Sequence of chain 2.A:
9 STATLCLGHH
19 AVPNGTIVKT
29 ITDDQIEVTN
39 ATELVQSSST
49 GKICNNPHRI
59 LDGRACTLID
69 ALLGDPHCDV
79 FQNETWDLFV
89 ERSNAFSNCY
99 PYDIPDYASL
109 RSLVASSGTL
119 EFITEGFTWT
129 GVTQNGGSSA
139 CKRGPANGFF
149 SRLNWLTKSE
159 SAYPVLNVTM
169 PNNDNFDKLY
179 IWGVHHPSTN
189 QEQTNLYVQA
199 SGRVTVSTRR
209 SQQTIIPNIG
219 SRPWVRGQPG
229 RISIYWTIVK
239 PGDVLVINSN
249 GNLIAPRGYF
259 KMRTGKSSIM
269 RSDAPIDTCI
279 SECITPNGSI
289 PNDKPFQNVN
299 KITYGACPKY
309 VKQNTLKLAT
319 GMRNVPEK

Binding-site contacts:
Ligand atom O6 contacts residue NAG1 of chain 2.L at 4.0 Å.
Ligand atom N2 contacts residue ASN165 of chain 2.C at 3.9 Å.
Ligand atom C5 contacts residue THR167 of chain 2.C at 3.8 Å.
Ligand atom O3 contacts residue NAG1 of chain 2.L at 3.2 Å (h-bond).
Ligand atom O4 contacts residue TRP222 of chain 2.A at 4.2 Å.
Ligand atom O1 contacts residue SER219 of chain 2.A at 3.5 Å.
Ligand atom C1 contacts residue ASN165 of chain 2.C at 2.5 Å.
Ligand atom C6 contacts residue THR167 of chain 2.C at 2.8 Å.
Ligand atom O5 contacts residue THR167 of chain 2.C at 3.7 Å.
Ligand atom O4 contacts residue ARG220 of chain 2.A at 4.5 Å.
Ligand atom C5 contacts residue NAG1 of chain 2.L at 4.3 Å.
Ligand atom C3 contacts residue NAG1 of chain 2.L at 3.6 Å.
Ligand atom C6 contacts residue NAG1 of chain 2.L at 3.4 Å.
Ligand atom C6 contacts residue VAL244 of chain 2.C at 4.4 Å (hydrophobic).
Ligand atom O6 contacts residue THR167 of chain 2.C at 3.0 Å (h-bond).
Ligand atom O1 contacts residue ASN165 of chain 2.C at 2.1 Å (h-bond).
Ligand atom N2 contacts residue SER219 of chain 2.A at 4.1 Å.
Ligand atom C2 contacts residue ASN165 of chain 2.C at 3.8 Å.
Ligand atom C4 contacts residue NAG1 of chain 2.L at 3.0 Å.
Ligand atom O5 contacts residue ASN165 of chain 2.C at 2.7 Å (h-bond).
Ligand atom C5 contacts residue ASN165 of chain 2.C at 3.9 Å.
Ligand atom O4 contacts residue NAG1 of chain 2.L at 2.1 Å (h-bond).

Sequence of chain 2.C:
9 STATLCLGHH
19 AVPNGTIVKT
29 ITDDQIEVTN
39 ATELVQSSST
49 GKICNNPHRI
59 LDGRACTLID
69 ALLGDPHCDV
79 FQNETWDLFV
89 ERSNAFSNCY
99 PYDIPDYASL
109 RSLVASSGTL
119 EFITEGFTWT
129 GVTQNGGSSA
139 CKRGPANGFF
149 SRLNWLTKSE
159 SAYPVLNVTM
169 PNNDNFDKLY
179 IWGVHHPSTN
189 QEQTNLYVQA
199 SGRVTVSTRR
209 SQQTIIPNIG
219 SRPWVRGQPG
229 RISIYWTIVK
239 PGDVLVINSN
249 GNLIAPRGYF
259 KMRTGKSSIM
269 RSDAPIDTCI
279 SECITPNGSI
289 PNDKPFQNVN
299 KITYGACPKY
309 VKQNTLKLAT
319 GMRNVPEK

This small molecule binds to this protein.
Small molecule (SMILES): CC(=O)N[C@@H]1[C@@H](O)[C@H](O)[C@@H](CO)O[C@@H]1O